Binding-site contacts:
Ligand atom OBB contacts residue TYR58 of chain 1.B at 2.5 Å (h-bond).
Ligand atom OBD contacts residue TYR27 of chain 1.B at 3.5 Å.
Ligand atom OBB contacts residue NAP1 of chain 1.I at 3.0 Å.
Ligand atom CAV contacts residue PHE314 of chain 1.B at 3.7 Å (hydrophobic).
Ligand atom CAD contacts residue SER132 of chain 1.B at 3.9 Å.
Ligand atom CAQ contacts residue SER313 of chain 1.B at 3.4 Å.
Ligand atom CAE contacts residue TYR27 of chain 1.B at 3.5 Å (hydrophobic).
Ligand atom NAT contacts residue PHE309 of chain 1.B at 4.0 Å.
Ligand atom NAW contacts residue PHE314 of chain 1.B at 4.2 Å.
Ligand atom CBE contacts residue TYR58 of chain 1.B at 3.1 Å (hydrophobic).
Ligand atom CAY contacts residue NAP1 of chain 1.I at 3.4 Å.
Ligand atom CAK contacts residue PHE314 of chain 1.B at 4.0 Å (hydrophobic).
Ligand atom CAK contacts residue TRP89 of chain 1.B at 3.6 Å (hydrophobic).
Ligand atom CAH contacts residue PHE309 of chain 1.B at 3.9 Å (hydrophobic).
Ligand atom NBC contacts residue TRP230 of chain 1.B at 3.8 Å.
Ligand atom NAO contacts residue PHE309 of chain 1.B at 4.0 Å.
Ligand atom CBE contacts residue NAP1 of chain 1.I at 3.1 Å.
Ligand atom CAN contacts residue TRP230 of chain 1.B at 3.8 Å (hydrophobic).
Ligand atom CAQ contacts residue TRP230 of chain 1.B at 4.1 Å (hydrophobic).
Ligand atom CAQ contacts residue VAL140 of chain 1.B at 3.9 Å (hydrophobic).
Ligand atom CAB contacts residue SER132 of chain 1.B at 3.4 Å.
Ligand atom CAR contacts residue SER132 of chain 1.B at 3.4 Å.
Ligand atom OBD contacts residue NAP1 of chain 1.I at 3.0 Å.
Ligand atom CAX contacts residue SER132 of chain 1.B at 3.5 Å.
Ligand atom OBD contacts residue TYR58 of chain 1.B at 3.1 Å (h-bond).
Ligand atom NAW contacts residue TRP230 of chain 1.B at 3.5 Å.
Ligand atom CAJ contacts residue SER313 of chain 1.B at 3.5 Å.
Ligand atom NAO contacts residue TRP230 of chain 1.B at 3.4 Å.
Ligand atom CAI contacts residue TRP230 of chain 1.B at 3.6 Å (hydrophobic).
Ligand atom NAT contacts residue TRP230 of chain 1.B at 3.4 Å.
Ligand atom CAE contacts residue TRP230 of chain 1.B at 3.9 Å (hydrophobic).
Ligand atom CAG contacts residue TRP230 of chain 1.B at 3.9 Å (hydrophobic).
Ligand atom CAM contacts residue TRP230 of chain 1.B at 3.8 Å (hydrophobic).
Ligand atom CAS contacts residue LEU57 of chain 1.B at 3.5 Å (hydrophobic).
Ligand atom CAZ contacts residue TRP230 of chain 1.B at 3.8 Å (hydrophobic).
Ligand atom CAJ contacts residue VAL140 of chain 1.B at 3.8 Å (hydrophobic).
Ligand atom OBB contacts residue HIS120 of chain 1.B at 3.2 Å (h-bond).
Ligand atom CAF contacts residue LEU57 of chain 1.B at 4.2 Å (hydrophobic).
Ligand atom CAI contacts residue PHE309 of chain 1.B at 3.5 Å (hydrophobic).
Ligand atom CAR contacts residue TRP230 of chain 1.B at 4.0 Å (hydrophobic).

Sequence of chain 1.B:
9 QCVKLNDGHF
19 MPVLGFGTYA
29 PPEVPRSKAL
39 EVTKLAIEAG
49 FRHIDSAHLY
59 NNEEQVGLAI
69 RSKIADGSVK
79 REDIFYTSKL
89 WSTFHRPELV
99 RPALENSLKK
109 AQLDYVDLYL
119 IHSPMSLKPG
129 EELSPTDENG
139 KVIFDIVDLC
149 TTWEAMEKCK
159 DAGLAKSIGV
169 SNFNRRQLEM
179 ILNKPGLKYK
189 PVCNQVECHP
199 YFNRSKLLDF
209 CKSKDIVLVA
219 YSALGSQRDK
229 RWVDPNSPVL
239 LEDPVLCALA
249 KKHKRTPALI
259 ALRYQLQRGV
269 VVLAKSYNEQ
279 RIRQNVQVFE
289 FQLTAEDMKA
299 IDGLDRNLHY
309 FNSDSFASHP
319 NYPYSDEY

This protein binds this small molecule.
Small molecule (SMILES): C[C@H](CCC(=O)O)[C@H]1CC[C@H]2[C@@H]3CC[C@@H]4C[C@H](O)CC[C@]4(C)[C@H]3Cc3nnnn3[C@]12C